Binding-site contacts:
Ligand atom C8 contacts residue ASN1121 of chain 1.C at 4.3 Å.
Ligand atom C5 contacts residue ASN1121 of chain 1.C at 3.7 Å.
Ligand atom C3 contacts residue ASN1121 of chain 1.C at 3.8 Å.
Ligand atom C1 contacts residue ASN1121 of chain 1.C at 1.4 Å.
Ligand atom O5 contacts residue ASN1121 of chain 1.C at 2.4 Å (h-bond).
Ligand atom C7 contacts residue ASN1121 of chain 1.C at 3.2 Å.
Ligand atom C4 contacts residue ASN1121 of chain 1.C at 4.3 Å.
Ligand atom N2 contacts residue ASN1121 of chain 1.C at 2.9 Å (h-bond).
Ligand atom O7 contacts residue ASN1121 of chain 1.C at 3.2 Å (h-bond).
Ligand atom C2 contacts residue ASN1121 of chain 1.C at 2.5 Å.

Sequence of chain 1.C:
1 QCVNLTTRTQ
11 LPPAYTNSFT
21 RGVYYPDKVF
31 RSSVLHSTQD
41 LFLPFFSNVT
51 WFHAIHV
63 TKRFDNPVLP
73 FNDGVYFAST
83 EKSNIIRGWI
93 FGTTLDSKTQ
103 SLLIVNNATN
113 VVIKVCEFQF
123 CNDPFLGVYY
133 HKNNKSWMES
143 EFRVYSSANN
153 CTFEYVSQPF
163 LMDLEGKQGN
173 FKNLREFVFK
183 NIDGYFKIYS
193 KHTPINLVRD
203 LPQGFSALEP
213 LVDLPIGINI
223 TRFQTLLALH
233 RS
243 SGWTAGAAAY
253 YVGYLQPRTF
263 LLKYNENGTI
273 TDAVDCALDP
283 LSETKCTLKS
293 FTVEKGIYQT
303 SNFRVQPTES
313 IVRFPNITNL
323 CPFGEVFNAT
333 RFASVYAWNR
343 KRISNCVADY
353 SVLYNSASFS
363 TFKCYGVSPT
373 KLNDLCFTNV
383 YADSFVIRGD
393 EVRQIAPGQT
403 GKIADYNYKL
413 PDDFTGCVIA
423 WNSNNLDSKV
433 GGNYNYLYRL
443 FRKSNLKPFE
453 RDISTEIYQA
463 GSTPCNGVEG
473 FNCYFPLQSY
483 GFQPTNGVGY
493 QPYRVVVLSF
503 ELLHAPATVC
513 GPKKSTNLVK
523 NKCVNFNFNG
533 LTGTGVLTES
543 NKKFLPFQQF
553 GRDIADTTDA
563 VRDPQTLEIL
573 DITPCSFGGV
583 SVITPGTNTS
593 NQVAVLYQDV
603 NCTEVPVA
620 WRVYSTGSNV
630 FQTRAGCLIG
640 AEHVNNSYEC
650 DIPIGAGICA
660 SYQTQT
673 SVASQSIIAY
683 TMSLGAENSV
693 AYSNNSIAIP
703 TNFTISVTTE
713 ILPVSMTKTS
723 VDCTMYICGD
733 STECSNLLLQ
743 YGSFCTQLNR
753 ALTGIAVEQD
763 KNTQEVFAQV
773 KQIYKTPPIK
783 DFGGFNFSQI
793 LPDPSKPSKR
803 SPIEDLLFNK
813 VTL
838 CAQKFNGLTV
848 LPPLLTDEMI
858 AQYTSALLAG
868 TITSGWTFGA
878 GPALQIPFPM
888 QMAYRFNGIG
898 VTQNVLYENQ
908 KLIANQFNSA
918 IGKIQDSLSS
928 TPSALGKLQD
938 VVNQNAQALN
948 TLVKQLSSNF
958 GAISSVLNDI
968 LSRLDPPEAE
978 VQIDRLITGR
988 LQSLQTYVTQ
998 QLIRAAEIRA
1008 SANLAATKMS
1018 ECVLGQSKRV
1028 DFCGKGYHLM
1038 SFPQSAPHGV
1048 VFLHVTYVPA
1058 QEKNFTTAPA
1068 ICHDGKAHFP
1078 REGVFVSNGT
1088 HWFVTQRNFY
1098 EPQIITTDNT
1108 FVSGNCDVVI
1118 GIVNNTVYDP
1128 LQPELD

A small-molecule ligand and the protein it binds are described below.
Small molecule (SMILES): CC(=O)N[C@H]1[C@H](O[C@H]2[C@H](O)[C@@H](NC(C)=O)CO[C@@H]2CO)O[C@H](CO)[C@@H](O[C@@H]2O[C@H](CO)[C@@H](O)[C@H](O)[C@@H]2O)[C@@H]1O